Binding-site contacts:
Ligand atom N2 contacts residue ASN126 of chain 1.D at 2.9 Å (h-bond).
Ligand atom C2 contacts residue ASN126 of chain 1.D at 2.5 Å.
Ligand atom C6 contacts residue TYR127 of chain 1.D at 4.5 Å (hydrophobic).
Ligand atom C8 contacts residue ASN126 of chain 1.D at 4.4 Å.
Ligand atom C5 contacts residue ASN126 of chain 1.D at 3.7 Å.
Ligand atom C1 contacts residue ASN126 of chain 1.D at 1.4 Å.
Ligand atom C7 contacts residue ASN126 of chain 1.D at 3.2 Å.
Ligand atom C4 contacts residue ASN126 of chain 1.D at 4.2 Å.
Ligand atom O7 contacts residue ASN126 of chain 1.D at 3.0 Å (h-bond).
Ligand atom O6 contacts residue TYR127 of chain 1.D at 3.0 Å (h-bond).
Ligand atom O5 contacts residue ASN126 of chain 1.D at 2.4 Å (h-bond).
Ligand atom O5 contacts residue TYR127 of chain 1.D at 4.4 Å.
Ligand atom C3 contacts residue ASN126 of chain 1.D at 3.8 Å.

A small-molecule ligand and the protein it binds are described below.
Small molecule (SMILES): CC(=O)N[C@@H]1[C@@H](O)[C@H](O)[C@@H](CO)O[C@H]1O

Sequence of chain 1.D:
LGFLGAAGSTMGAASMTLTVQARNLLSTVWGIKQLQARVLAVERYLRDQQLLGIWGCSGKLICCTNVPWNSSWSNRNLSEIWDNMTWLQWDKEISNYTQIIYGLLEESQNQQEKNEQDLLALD